Binding-site contacts:
Ligand atom C06 contacts residue GLY47 of chain 1.A at 3.8 Å.
Ligand atom O08 contacts residue PRO46 of chain 1.A at 4.4 Å.
Ligand atom O08 contacts residue GLY47 of chain 1.A at 3.2 Å.
Ligand atom C07 contacts residue GLY47 of chain 1.A at 3.5 Å.

Sequence of chain 1.A:
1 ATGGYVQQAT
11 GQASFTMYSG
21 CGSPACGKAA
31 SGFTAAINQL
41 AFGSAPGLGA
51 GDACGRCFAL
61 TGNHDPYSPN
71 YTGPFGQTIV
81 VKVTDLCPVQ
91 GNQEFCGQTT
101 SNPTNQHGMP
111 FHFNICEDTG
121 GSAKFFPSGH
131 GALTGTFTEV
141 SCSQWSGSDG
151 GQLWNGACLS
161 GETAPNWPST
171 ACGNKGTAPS

This small molecule binds to this protein.
Small molecule (SMILES): CC(CCO)CCO